A protein and the small-molecule ligand that binds it are described below.
Small molecule (SMILES): CSC[C@H]1O[C@@H](n2ccc3c(N)ncnc32)[C@H](O)[C@@H]1O

Sequence of chain 3.A:
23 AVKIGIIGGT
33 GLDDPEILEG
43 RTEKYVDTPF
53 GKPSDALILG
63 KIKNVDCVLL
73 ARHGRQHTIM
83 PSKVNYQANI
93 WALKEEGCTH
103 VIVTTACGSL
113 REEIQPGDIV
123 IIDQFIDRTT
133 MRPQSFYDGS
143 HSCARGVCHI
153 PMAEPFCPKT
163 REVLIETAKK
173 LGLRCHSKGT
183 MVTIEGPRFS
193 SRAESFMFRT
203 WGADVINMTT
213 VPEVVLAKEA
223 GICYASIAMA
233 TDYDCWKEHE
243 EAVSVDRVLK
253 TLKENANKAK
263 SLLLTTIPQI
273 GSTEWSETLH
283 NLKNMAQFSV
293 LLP

Sequence of chain 2.A:
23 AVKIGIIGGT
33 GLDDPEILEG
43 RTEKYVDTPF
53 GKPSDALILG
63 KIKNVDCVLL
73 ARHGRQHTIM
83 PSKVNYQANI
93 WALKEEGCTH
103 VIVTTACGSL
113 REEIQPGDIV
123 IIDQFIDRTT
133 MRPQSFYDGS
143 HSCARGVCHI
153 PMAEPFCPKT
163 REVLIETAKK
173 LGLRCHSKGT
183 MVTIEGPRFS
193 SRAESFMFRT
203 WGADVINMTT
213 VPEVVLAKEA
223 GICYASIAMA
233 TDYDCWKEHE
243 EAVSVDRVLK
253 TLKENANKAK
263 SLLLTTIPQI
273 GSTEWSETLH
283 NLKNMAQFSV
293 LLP

Binding-site contacts:
Ligand atom C2 contacts residue ASN209 of chain 2.A at 3.8 Å.
Ligand atom C2' contacts residue PO41 of chain 2.B at 3.6 Å.
Ligand atom N3 contacts residue MET210 of chain 2.A at 3.6 Å.
Ligand atom N3 contacts residue ASN209 of chain 2.A at 3.5 Å.
Ligand atom C2 contacts residue MET210 of chain 2.A at 3.7 Å (hydrophobic).
Ligand atom N1 contacts residue ILE208 of chain 2.A at 3.7 Å.
Ligand atom C5 contacts residue ILE208 of chain 2.A at 3.8 Å (hydrophobic).
Ligand atom C1' contacts residue PO41 of chain 2.B at 3.6 Å.
Ligand atom N6 contacts residue ASP234 of chain 2.A at 3.1 Å (salt-bridge).
Ligand atom N9 contacts residue ALA108 of chain 2.A at 3.5 Å (h-bond).
Ligand atom C5' contacts residue HIS151 of chain 3.A at 3.7 Å.
Ligand atom S5' contacts residue VAL250 of chain 2.A at 3.8 Å.
Ligand atom C2' contacts residue MET210 of chain 2.A at 3.7 Å (hydrophobic).
Ligand atom C1' contacts residue ALA108 of chain 2.A at 3.2 Å (hydrophobic).
Ligand atom C5 contacts residue PHE191 of chain 2.A at 3.8 Å (hydrophobic).
Ligand atom C8 contacts residue ALA108 of chain 2.A at 3.6 Å (hydrophobic).
Ligand atom C6 contacts residue PHE191 of chain 2.A at 3.7 Å (hydrophobic).
Ligand atom C2 contacts residue ILE208 of chain 2.A at 3.8 Å (hydrophobic).
Ligand atom O3' contacts residue PO41 of chain 2.B at 2.6 Å (h-bond).
Ligand atom C7 contacts residue CYS109 of chain 2.A at 3.6 Å (hydrophobic).
Ligand atom C2 contacts residue ILE186 of chain 2.A at 3.8 Å (hydrophobic).
Ligand atom C7 contacts residue GLY110 of chain 2.A at 3.5 Å.
Ligand atom O3' contacts residue PRO83 of chain 2.A at 3.5 Å.
Ligand atom N6 contacts residue ASP236 of chain 2.A at 3.0 Å (salt-bridge).
Ligand atom O4' contacts residue PO41 of chain 2.B at 3.4 Å (h-bond).
Ligand atom O2' contacts residue ASN209 of chain 2.A at 3.6 Å.
Ligand atom N6 contacts residue GLY110 of chain 2.A at 3.5 Å.
Ligand atom C6 contacts residue GLY110 of chain 2.A at 3.8 Å.
Ligand atom C7 contacts residue THR233 of chain 2.A at 3.6 Å.
Ligand atom CS contacts residue LEU293 of chain 3.A at 3.8 Å (hydrophobic).
Ligand atom C3' contacts residue PO41 of chain 2.B at 3.3 Å.
Ligand atom N1 contacts residue PHE191 of chain 2.A at 3.7 Å.
Ligand atom C6 contacts residue ILE208 of chain 2.A at 3.8 Å (hydrophobic).
Ligand atom C4' contacts residue PO41 of chain 2.B at 3.5 Å.
Ligand atom C7 contacts residue ASP234 of chain 2.A at 3.2 Å.
Ligand atom C8 contacts residue CYS109 of chain 2.A at 3.8 Å (hydrophobic).
Ligand atom C5 contacts residue GLY110 of chain 2.A at 3.6 Å.
Ligand atom N6 contacts residue ILE208 of chain 2.A at 3.8 Å.
Ligand atom O2' contacts residue MET210 of chain 2.A at 2.9 Å (h-bond).
Ligand atom O2' contacts residue PO41 of chain 2.B at 3.1 Å (h-bond).